Binding-site contacts:
Ligand atom C4 contacts residue TRP72 of chain 1.D at 3.8 Å (hydrophobic).
Ligand atom C3 contacts residue TRP72 of chain 1.D at 4.1 Å (hydrophobic).
Ligand atom O3 contacts residue GLN71 of chain 1.D at 3.0 Å (h-bond).
Ligand atom C2 contacts residue TRP72 of chain 1.D at 3.9 Å (hydrophobic).
Ligand atom O5 contacts residue TRP72 of chain 1.D at 4.2 Å.
Ligand atom O3 contacts residue TRP72 of chain 1.D at 3.2 Å.
Ligand atom O4 contacts residue TRP17 of chain 1.D at 4.1 Å.
Ligand atom C3 contacts residue GLN71 of chain 1.D at 4.2 Å.
Ligand atom O4 contacts residue TRP72 of chain 1.D at 3.9 Å.
Ligand atom C6 contacts residue TRP72 of chain 1.D at 4.5 Å (hydrophobic).

The small molecule below binds the protein below.
Small molecule (SMILES): OC[C@H]1O[C@H](O)[C@H](O)[C@@H](O)[C@@H]1O

Sequence of chain 1.D:
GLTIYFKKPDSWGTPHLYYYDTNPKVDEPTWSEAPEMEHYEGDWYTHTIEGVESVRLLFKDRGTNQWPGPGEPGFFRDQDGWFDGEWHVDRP